Sequence of chain 1.A:
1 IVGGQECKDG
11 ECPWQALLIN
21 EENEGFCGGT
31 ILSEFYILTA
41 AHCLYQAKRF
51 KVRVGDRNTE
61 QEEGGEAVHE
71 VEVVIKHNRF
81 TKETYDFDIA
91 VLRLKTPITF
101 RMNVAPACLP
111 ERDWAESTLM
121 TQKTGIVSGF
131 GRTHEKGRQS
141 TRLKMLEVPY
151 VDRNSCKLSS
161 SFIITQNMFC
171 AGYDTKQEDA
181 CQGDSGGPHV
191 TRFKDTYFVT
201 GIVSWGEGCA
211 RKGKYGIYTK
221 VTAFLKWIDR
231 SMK

This protein binds this small molecule.
Small molecule (SMILES): CC[C@H](C)[C@H](NC(=O)[C@@H](N)Cc1ccc(O)cc1)C(=O)N[C@@H](CCCN=C(N)N)C(=O)N[C@@H](CC(C)C)C(=O)N1CCC[C@H]1C(N)=O

Binding-site contacts:
Ligand atom O contacts residue TRP205 of chain 1.A at 3.2 Å.
Ligand atom NH2 contacts residue THR84 of chain 1.A at 3.5 Å (h-bond).
Ligand atom O contacts residue PHE162 of chain 1.A at 3.3 Å.
Ligand atom NH2 contacts residue PHE162 of chain 1.A at 3.4 Å.
Ligand atom CE1 contacts residue VAL203 of chain 1.A at 3.4 Å (hydrophobic).
Ligand atom CD2 contacts residue ARG211 of chain 1.A at 3.2 Å.
Ligand atom OH contacts residue TRP205 of chain 1.A at 3.6 Å (h-bond).
Ligand atom C contacts residue PHE162 of chain 1.A at 3.5 Å (hydrophobic).
Ligand atom OH contacts residue GLY216 of chain 1.A at 3.5 Å.
Ligand atom CA contacts residue SER204 of chain 1.A at 3.8 Å.
Ligand atom OH contacts residue ALA180 of chain 1.A at 3.6 Å.
Ligand atom CE2 contacts residue GLY206 of chain 1.A at 3.6 Å.
Ligand atom N contacts residue SER185 of chain 1.A at 3.3 Å (h-bond).
Ligand atom C contacts residue GLY206 of chain 1.A at 3.5 Å.
Ligand atom CD1 contacts residue SER204 of chain 1.A at 3.5 Å.
Ligand atom N contacts residue PHE162 of chain 1.A at 3.3 Å.
Ligand atom N contacts residue SER204 of chain 1.A at 3.1 Å (h-bond).
Ligand atom CA contacts residue PHE162 of chain 1.A at 3.6 Å (hydrophobic).
Ligand atom CB contacts residue GLN182 of chain 1.A at 3.7 Å.
Ligand atom CZ contacts residue TRP205 of chain 1.A at 3.6 Å (hydrophobic).
Ligand atom CZ contacts residue GLY206 of chain 1.A at 3.5 Å.
Ligand atom CE2 contacts residue ALA180 of chain 1.A at 3.8 Å (hydrophobic).
Ligand atom CA contacts residue GLY206 of chain 1.A at 3.8 Å.
Ligand atom CG contacts residue SER185 of chain 1.A at 3.7 Å.
Ligand atom O contacts residue GLY206 of chain 1.A at 3.5 Å (h-bond).
Ligand atom N contacts residue GLY206 of chain 1.A at 2.8 Å (h-bond).
Ligand atom CA contacts residue SER185 of chain 1.A at 3.7 Å.
Ligand atom NH1 contacts residue GLU83 of chain 1.A at 2.8 Å (salt-bridge).
Ligand atom O contacts residue GLU207 of chain 1.A at 3.1 Å.
Ligand atom CD1 contacts residue SER185 of chain 1.A at 3.3 Å.
Ligand atom CD contacts residue TYR85 of chain 1.A at 3.7 Å (hydrophobic).
Ligand atom NH2 contacts residue TRP205 of chain 1.A at 3.3 Å.
Ligand atom CA contacts residue GLY206 of chain 1.A at 3.4 Å.
Ligand atom O contacts residue GLY206 of chain 1.A at 3.2 Å (h-bond).
Ligand atom CD1 contacts residue ARG211 of chain 1.A at 3.6 Å.
Ligand atom NH1 contacts residue THR84 of chain 1.A at 3.7 Å.
Ligand atom CB contacts residue SER185 of chain 1.A at 3.2 Å.
Ligand atom N contacts residue HIS42 of chain 1.A at 3.2 Å (h-bond).
Ligand atom CD1 contacts residue TRP205 of chain 1.A at 3.7 Å (hydrophobic).
Ligand atom CE1 contacts residue TRP205 of chain 1.A at 3.6 Å (hydrophobic).